Sequence of chain 1.A:
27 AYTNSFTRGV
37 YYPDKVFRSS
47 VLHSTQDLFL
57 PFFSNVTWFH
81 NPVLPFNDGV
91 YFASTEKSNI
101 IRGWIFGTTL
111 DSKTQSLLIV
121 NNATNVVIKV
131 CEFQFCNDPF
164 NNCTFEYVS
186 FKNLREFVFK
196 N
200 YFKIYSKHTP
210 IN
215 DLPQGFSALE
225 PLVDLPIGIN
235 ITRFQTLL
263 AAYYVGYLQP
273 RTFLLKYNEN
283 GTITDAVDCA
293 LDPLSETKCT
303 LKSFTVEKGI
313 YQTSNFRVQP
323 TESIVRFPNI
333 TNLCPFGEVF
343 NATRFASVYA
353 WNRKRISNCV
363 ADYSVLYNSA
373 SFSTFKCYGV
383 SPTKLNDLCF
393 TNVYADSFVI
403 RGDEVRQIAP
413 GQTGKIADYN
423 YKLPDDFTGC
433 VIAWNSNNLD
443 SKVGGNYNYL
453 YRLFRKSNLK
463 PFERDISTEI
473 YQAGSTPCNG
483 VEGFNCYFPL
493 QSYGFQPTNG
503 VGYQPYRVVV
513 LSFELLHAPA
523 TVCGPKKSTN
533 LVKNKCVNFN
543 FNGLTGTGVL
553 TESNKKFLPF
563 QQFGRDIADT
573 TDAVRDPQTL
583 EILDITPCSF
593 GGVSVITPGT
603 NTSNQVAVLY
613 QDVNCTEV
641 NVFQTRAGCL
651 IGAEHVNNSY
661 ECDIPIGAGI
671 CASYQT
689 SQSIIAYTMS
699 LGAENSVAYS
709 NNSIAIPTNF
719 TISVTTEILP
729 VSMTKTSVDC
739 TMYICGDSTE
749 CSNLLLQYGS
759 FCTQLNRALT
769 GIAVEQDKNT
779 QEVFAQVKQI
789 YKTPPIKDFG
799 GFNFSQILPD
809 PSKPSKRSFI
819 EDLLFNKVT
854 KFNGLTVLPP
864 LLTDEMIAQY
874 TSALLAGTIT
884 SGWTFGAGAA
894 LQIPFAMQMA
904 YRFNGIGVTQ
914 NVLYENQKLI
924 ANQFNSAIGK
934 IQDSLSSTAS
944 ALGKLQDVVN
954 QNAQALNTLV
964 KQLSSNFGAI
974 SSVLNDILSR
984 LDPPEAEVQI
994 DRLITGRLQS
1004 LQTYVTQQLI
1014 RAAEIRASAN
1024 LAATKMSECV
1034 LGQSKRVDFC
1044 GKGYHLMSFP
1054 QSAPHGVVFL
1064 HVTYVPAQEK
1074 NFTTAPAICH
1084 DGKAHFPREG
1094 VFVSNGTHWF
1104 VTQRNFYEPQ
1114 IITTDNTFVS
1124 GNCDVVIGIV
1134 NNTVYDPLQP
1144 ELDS

Binding-site contacts:
Ligand atom N2 contacts residue GLN580 of chain 1.A at 3.0 Å (h-bond).
Ligand atom O6 contacts residue THR581 of chain 1.A at 3.8 Å.
Ligand atom O5 contacts residue ASN331 of chain 1.A at 2.5 Å (h-bond).
Ligand atom C1 contacts residue GLN580 of chain 1.A at 3.8 Å.
Ligand atom O4 contacts residue THR581 of chain 1.A at 3.5 Å (h-bond).
Ligand atom C6 contacts residue LEU582 of chain 1.A at 3.0 Å (hydrophobic).
Ligand atom C7 contacts residue THR581 of chain 1.A at 4.4 Å.
Ligand atom C3 contacts residue ASN331 of chain 1.A at 3.9 Å.
Ligand atom O5 contacts residue THR581 of chain 1.A at 3.6 Å.
Ligand atom C3 contacts residue GLN580 of chain 1.A at 4.3 Å.
Ligand atom O5 contacts residue LEU582 of chain 1.A at 3.9 Å.
Ligand atom C8 contacts residue PRO579 of chain 1.A at 4.1 Å (hydrophobic).
Ligand atom C5 contacts residue LEU582 of chain 1.A at 4.2 Å (hydrophobic).
Ligand atom O3 contacts residue ASN331 of chain 1.A at 4.3 Å.
Ligand atom O6 contacts residue LEU582 of chain 1.A at 2.5 Å.
Ligand atom C2 contacts residue ASN331 of chain 1.A at 2.5 Å.
Ligand atom C2 contacts residue GLN580 of chain 1.A at 3.8 Å.
Ligand atom C1 contacts residue THR581 of chain 1.A at 4.2 Å.
Ligand atom C5 contacts residue ASN331 of chain 1.A at 3.6 Å.
Ligand atom C8 contacts residue ASN331 of chain 1.A at 4.0 Å.
Ligand atom O4 contacts residue GLN580 of chain 1.A at 3.3 Å (h-bond).
Ligand atom O5 contacts residue GLN580 of chain 1.A at 3.2 Å (h-bond).
Ligand atom C4 contacts residue ASN331 of chain 1.A at 4.3 Å.
Ligand atom C4 contacts residue GLN580 of chain 1.A at 4.0 Å.
Ligand atom C8 contacts residue GLN580 of chain 1.A at 3.6 Å.
Ligand atom N2 contacts residue ASN331 of chain 1.A at 3.2 Å (h-bond).
Ligand atom O7 contacts residue THR581 of chain 1.A at 3.3 Å (h-bond).
Ligand atom C7 contacts residue GLN580 of chain 1.A at 3.7 Å.
Ligand atom C6 contacts residue GLN580 of chain 1.A at 4.3 Å.
Ligand atom C7 contacts residue ASN331 of chain 1.A at 3.6 Å.
Ligand atom C2 contacts residue THR581 of chain 1.A at 4.0 Å.
Ligand atom C5 contacts residue GLN580 of chain 1.A at 3.9 Å.
Ligand atom O7 contacts residue ASN331 of chain 1.A at 4.1 Å.
Ligand atom O6 contacts residue GLN580 of chain 1.A at 3.2 Å (h-bond).
Ligand atom C4 contacts residue LEU582 of chain 1.A at 4.5 Å (hydrophobic).
Ligand atom C1 contacts residue ASN331 of chain 1.A at 1.5 Å.

The small molecule below binds the protein below.
Small molecule (SMILES): CC(=O)N[C@H]1[C@H](O[C@H]2[C@H](O)[C@@H](NC(C)=O)CO[C@@H]2CO)O[C@H](CO)[C@@H](O)[C@@H]1O